The small molecule below binds the protein below.
Small molecule (SMILES): Nc1ccn([C@@H]2O[C@H](CO[P](=O)(O)O[C@H]3[C@@H](O)[C@H](n4ccc(N)nc4=O)O[C@@H]3CO[P](=O)(O)O[C@H]3[C@@H](O)[C@H](n4cnc5c(N)ncnc54)O[C@@H]3CO[P](=O)(O)O[C@H]3[C@@H](O)[C@H](n4ccc(N)nc4=O)O[C@@H]3CO[P](=O)(O)O[C@H]3[C@@H](O)[C@H](n4ccc(=O)[nH]c4=O)O[C@@H]3CO[P](=O)(O)O[C@H]3[C@@H](O)[C@H](n4cnc5c(N)ncnc54)O[C@@H]3CO[P](=O)(O)O[C@H]3[C@@H](O)[C@H](n4cnc5c(=O)nc(N)[nH]c54)O[C@@H]3CO[P](=O)(O)O[C@H]3[C@@H](O)[C@H](n4cnc5c(=O)nc(N)[nH]c54)O[C@@H]3CO)[C@@H](O)[C@H]2O)c(=O)n1

Sequence of chain 2.C:
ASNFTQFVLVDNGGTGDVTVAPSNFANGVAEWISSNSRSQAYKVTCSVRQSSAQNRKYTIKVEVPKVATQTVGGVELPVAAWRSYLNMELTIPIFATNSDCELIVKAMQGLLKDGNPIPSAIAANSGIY

Binding-site contacts:
Ligand atom O2 contacts residue ASN87 of chain 2.C at 3.2 Å (h-bond).
Ligand atom P contacts residue SER51 of chain 1.D at 3.4 Å.
Ligand atom N1 contacts residue TYR85 of chain 2.C at 3.6 Å.
Ligand atom C2' contacts residue TYR85 of chain 2.C at 3.4 Å (hydrophobic).
Ligand atom N1 contacts residue THR59 of chain 2.C at 3.6 Å.
Ligand atom OP1 contacts residue SER51 of chain 1.D at 2.7 Å (h-bond).
Ligand atom OP2 contacts residue LYS57 of chain 1.D at 2.7 Å (salt-bridge).
Ligand atom P contacts residue ARG49 of chain 1.D at 2.9 Å.
Ligand atom N7 contacts residue THR45 of chain 2.C at 2.6 Å (h-bond).
Ligand atom C2' contacts residue GLU63 of chain 2.C at 3.5 Å.
Ligand atom N1 contacts residue SER47 of chain 2.C at 2.7 Å (h-bond).
Ligand atom N6 contacts residue THR59 of chain 2.C at 2.9 Å (h-bond).
Ligand atom OP1 contacts residue ARG49 of chain 1.D at 2.5 Å (salt-bridge).
Ligand atom OP1 contacts residue SER51 of chain 1.D at 3.3 Å.
Ligand atom O3' contacts residue SER51 of chain 1.D at 3.5 Å (h-bond).
Ligand atom C5 contacts residue TYR85 of chain 2.C at 3.5 Å (hydrophobic).
Ligand atom OP1 contacts residue ASN55 of chain 1.D at 3.3 Å (h-bond).
Ligand atom OP2 contacts residue TYR85 of chain 2.C at 2.5 Å (h-bond).
Ligand atom C6 contacts residue THR45 of chain 2.C at 3.5 Å.
Ligand atom OP2 contacts residue ARG49 of chain 1.D at 2.4 Å (salt-bridge).
Ligand atom N6 contacts residue CYS46 of chain 2.C at 3.4 Å (h-bond).
Ligand atom O2' contacts residue GLU63 of chain 2.C at 3.0 Å (salt-bridge).
Ligand atom OP2 contacts residue LYS43 of chain 2.C at 3.2 Å (salt-bridge).
Ligand atom C5' contacts residue TYR85 of chain 2.C at 3.1 Å (hydrophobic).
Ligand atom O2' contacts residue TYR85 of chain 2.C at 3.5 Å.
Ligand atom O3' contacts residue TYR85 of chain 2.C at 3.6 Å.
Ligand atom C2 contacts residue SER47 of chain 2.C at 3.0 Å.
Ligand atom C4 contacts residue TYR85 of chain 2.C at 3.5 Å (hydrophobic).
Ligand atom OP2 contacts residue LYS57 of chain 1.D at 3.4 Å.
Ligand atom OP1 contacts residue SER52 of chain 1.D at 3.0 Å.
Ligand atom C6 contacts residue TYR85 of chain 2.C at 3.5 Å (hydrophobic).
Ligand atom C3' contacts residue TYR85 of chain 2.C at 3.3 Å (hydrophobic).
Ligand atom C5' contacts residue SER51 of chain 1.D at 3.5 Å.
Ligand atom N6 contacts residue THR45 of chain 2.C at 2.9 Å (h-bond).
Ligand atom C5 contacts residue THR45 of chain 2.C at 3.3 Å.
Ligand atom C4' contacts residue TYR85 of chain 2.C at 3.3 Å (hydrophobic).
Ligand atom P contacts residue TYR85 of chain 2.C at 3.5 Å.
Ligand atom OP2 contacts residue SER51 of chain 1.D at 3.2 Å (h-bond).
Ligand atom O4' contacts residue LYS61 of chain 2.C at 3.1 Å (salt-bridge).
Ligand atom OP2 contacts residue ASN55 of chain 1.D at 3.2 Å (h-bond).

Sequence of chain 1.D:
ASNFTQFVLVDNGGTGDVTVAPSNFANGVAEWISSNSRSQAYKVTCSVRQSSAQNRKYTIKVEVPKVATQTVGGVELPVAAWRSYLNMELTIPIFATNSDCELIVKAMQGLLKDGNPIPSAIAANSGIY